A small-molecule ligand and the protein it binds are described below.
Small molecule (SMILES): C[C@H](CCC(=O)NCCC[N+](C)(C)CC(O)CS(=O)(=O)O)[C@H]1CC[C@H]2[C@@H]3[C@H](O)C[C@@H]4C[C@H](O)CC[C@]4(C)[C@H]3C[C@H](O)[C@]12C

Binding-site contacts:
Ligand atom C7 contacts residue TYR289 of chain 1.A at 4.1 Å (hydrophobic).
Ligand atom C17 contacts residue TYR289 of chain 1.A at 4.2 Å (hydrophobic).
Ligand atom C7 contacts residue ASP291 of chain 1.A at 4.1 Å.
Ligand atom O3 contacts residue LYS288 of chain 1.A at 3.4 Å (salt-bridge).
Ligand atom C3 contacts residue ARG197 of chain 1.A at 3.8 Å.
Ligand atom C10 contacts residue VAL231 of chain 1.A at 4.3 Å (hydrophobic).
Ligand atom C20 contacts residue VAL231 of chain 1.A at 3.6 Å (hydrophobic).
Ligand atom C17 contacts residue LYS288 of chain 1.A at 3.5 Å.
Ligand atom C4 contacts residue ARG197 of chain 1.A at 4.0 Å.
Ligand atom C11 contacts residue ARG197 of chain 1.A at 4.4 Å.
Ligand atom C22 contacts residue VAL231 of chain 1.A at 3.8 Å (hydrophobic).
Ligand atom C11 contacts residue TYR289 of chain 1.A at 3.5 Å (hydrophobic).
Ligand atom C10 contacts residue ARG197 of chain 1.A at 3.9 Å.
Ligand atom C21 contacts residue VAL231 of chain 1.A at 3.9 Å (hydrophobic).
Ligand atom C18 contacts residue TYR289 of chain 1.A at 3.9 Å (hydrophobic).
Ligand atom C8 contacts residue ASP291 of chain 1.A at 3.8 Å.
Ligand atom C6 contacts residue TYR289 of chain 1.A at 4.4 Å (hydrophobic).
Ligand atom C15 contacts residue LYS288 of chain 1.A at 4.3 Å.
Ligand atom O3 contacts residue TYR289 of chain 1.A at 4.2 Å.
Ligand atom C16 contacts residue LYS288 of chain 1.A at 4.1 Å.
Ligand atom C10 contacts residue TYR289 of chain 1.A at 3.9 Å (hydrophobic).

Sequence of chain 1.A:
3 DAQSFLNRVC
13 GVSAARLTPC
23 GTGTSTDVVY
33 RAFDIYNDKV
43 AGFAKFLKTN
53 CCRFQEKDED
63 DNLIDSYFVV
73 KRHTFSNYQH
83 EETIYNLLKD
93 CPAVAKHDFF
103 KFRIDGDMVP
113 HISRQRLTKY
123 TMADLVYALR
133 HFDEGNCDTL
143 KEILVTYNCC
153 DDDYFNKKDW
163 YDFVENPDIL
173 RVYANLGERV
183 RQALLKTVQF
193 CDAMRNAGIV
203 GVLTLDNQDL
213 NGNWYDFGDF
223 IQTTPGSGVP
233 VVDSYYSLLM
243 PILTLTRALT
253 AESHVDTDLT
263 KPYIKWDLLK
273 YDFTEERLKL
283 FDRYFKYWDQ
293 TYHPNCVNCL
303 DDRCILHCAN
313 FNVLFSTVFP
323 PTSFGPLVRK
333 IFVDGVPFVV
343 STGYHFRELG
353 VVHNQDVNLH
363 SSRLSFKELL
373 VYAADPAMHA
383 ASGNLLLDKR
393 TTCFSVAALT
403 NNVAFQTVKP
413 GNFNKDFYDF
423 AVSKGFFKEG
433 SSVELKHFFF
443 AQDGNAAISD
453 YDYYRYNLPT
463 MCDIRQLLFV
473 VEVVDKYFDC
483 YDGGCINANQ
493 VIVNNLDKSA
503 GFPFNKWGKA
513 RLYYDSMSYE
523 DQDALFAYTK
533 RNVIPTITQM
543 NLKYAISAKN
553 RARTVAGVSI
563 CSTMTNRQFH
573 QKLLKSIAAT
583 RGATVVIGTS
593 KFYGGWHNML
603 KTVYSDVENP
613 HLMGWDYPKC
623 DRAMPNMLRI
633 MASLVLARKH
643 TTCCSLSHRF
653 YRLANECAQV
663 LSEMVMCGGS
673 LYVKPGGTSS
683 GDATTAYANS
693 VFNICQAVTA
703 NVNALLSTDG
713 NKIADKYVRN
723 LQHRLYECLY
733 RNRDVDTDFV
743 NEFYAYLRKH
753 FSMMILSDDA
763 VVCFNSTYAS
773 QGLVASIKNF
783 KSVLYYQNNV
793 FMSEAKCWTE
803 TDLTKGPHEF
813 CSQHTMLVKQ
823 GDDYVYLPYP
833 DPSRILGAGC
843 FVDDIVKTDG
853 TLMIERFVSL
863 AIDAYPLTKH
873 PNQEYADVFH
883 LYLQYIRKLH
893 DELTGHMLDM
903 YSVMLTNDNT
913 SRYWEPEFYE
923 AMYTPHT